Sequence of chain 1.C:
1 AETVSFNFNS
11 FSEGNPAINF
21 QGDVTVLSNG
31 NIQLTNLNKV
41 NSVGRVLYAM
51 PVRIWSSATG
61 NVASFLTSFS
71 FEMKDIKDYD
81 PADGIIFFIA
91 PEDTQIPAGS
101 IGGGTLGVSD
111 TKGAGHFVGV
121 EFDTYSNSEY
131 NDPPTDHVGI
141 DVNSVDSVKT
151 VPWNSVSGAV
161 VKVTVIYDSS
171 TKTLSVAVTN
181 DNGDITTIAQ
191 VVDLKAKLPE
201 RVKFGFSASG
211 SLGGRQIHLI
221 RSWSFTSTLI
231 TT

Binding-site contacts:
Ligand atom O4 contacts residue GLY214 of chain 1.C at 4.1 Å.
Ligand atom C4 contacts residue GLY213 of chain 1.C at 3.8 Å.
Ligand atom O4 contacts residue GLY214 of chain 1.C at 3.8 Å.
Ligand atom C4 contacts residue ASP83 of chain 1.C at 3.2 Å.
Ligand atom O3 contacts residue SER211 of chain 1.C at 3.4 Å (h-bond).
Ligand atom O6 contacts residue ASP80 of chain 1.C at 3.5 Å.
Ligand atom O3 contacts residue GLY103 of chain 1.C at 3.7 Å.
Ligand atom C4 contacts residue TYR125 of chain 1.C at 3.8 Å (hydrophobic).
Ligand atom O5 contacts residue LEU212 of chain 1.C at 3.6 Å.
Ligand atom C5 contacts residue TYR125 of chain 1.C at 3.5 Å (hydrophobic).
Ligand atom O3 contacts residue TYR125 of chain 1.C at 4.0 Å.
Ligand atom O3 contacts residue GLY104 of chain 1.C at 3.0 Å (h-bond).
Ligand atom O3 contacts residue ASP83 of chain 1.C at 2.7 Å (salt-bridge).
Ligand atom C4 contacts residue SER211 of chain 1.C at 3.7 Å.
Ligand atom C6 contacts residue SER211 of chain 1.C at 3.9 Å.
Ligand atom C1 contacts residue SER211 of chain 1.C at 3.6 Å.
Ligand atom C6 contacts residue GLY213 of chain 1.C at 4.1 Å.
Ligand atom O5 contacts residue SER211 of chain 1.C at 2.8 Å (h-bond).
Ligand atom O4 contacts residue ASP83 of chain 1.C at 2.7 Å (salt-bridge).
Ligand atom O4 contacts residue ALA82 of chain 1.C at 3.7 Å.
Ligand atom O6 contacts residue TYR125 of chain 1.C at 4.1 Å.
Ligand atom C4 contacts residue SER211 of chain 1.C at 4.0 Å.
Ligand atom C5 contacts residue SER211 of chain 1.C at 3.6 Å.
Ligand atom C2 contacts residue SER211 of chain 1.C at 3.9 Å.
Ligand atom O3 contacts residue ASN127 of chain 1.C at 2.9 Å (h-bond).
Ligand atom O4 contacts residue SER211 of chain 1.C at 2.7 Å (h-bond).
Ligand atom O4 contacts residue SER211 of chain 1.C at 3.0 Å (h-bond).
Ligand atom C6 contacts residue GLY213 of chain 1.C at 3.8 Å.
Ligand atom C6 contacts residue ASP80 of chain 1.C at 3.8 Å.
Ligand atom O6 contacts residue GLY214 of chain 1.C at 4.0 Å.
Ligand atom O2 contacts residue ASN127 of chain 1.C at 3.7 Å.
Ligand atom C3 contacts residue ASP83 of chain 1.C at 3.5 Å.
Ligand atom C3 contacts residue ASN127 of chain 1.C at 3.5 Å.
Ligand atom O6 contacts residue GLY213 of chain 1.C at 3.8 Å.
Ligand atom C6 contacts residue TYR125 of chain 1.C at 3.6 Å (hydrophobic).
Ligand atom C6 contacts residue GLY214 of chain 1.C at 3.7 Å.
Ligand atom O4 contacts residue LEU212 of chain 1.C at 3.0 Å (h-bond).
Ligand atom C3 contacts residue TYR125 of chain 1.C at 3.7 Å (hydrophobic).
Ligand atom O4 contacts residue GLY213 of chain 1.C at 2.7 Å (h-bond).
Ligand atom C6 contacts residue LEU212 of chain 1.C at 4.0 Å (hydrophobic).

A protein and the small-molecule ligand that binds it are described below.
Small molecule (SMILES): CO[C@H]1O[C@H](CO)[C@H](O)[C@H](O[C@@H]2O[C@H](CO)[C@H](O)[C@H](O)[C@H]2O)[C@H]1NC(C)=O